Sequence of chain 1.C:
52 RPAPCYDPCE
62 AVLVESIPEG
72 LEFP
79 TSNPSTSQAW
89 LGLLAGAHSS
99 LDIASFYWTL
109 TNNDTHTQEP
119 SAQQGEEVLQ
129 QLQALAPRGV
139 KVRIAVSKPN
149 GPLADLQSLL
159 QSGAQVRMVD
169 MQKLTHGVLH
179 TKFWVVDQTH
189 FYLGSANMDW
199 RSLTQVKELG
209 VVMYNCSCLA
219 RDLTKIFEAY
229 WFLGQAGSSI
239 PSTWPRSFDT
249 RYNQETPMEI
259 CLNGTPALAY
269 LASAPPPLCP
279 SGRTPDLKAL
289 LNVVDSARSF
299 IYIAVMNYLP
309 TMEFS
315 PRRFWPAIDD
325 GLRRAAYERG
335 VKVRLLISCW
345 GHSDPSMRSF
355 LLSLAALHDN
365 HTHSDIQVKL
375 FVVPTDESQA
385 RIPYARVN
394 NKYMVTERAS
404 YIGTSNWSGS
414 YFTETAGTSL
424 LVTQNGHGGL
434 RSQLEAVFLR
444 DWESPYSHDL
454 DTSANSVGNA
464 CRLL

Binding-site contacts:
Ligand atom N2 contacts residue ASN213 of chain 1.C at 3.0 Å (h-bond).
Ligand atom C1 contacts residue ASN213 of chain 1.C at 1.4 Å.
Ligand atom O7 contacts residue ASN213 of chain 1.C at 4.0 Å.
Ligand atom N2 contacts residue TYR212 of chain 1.C at 4.5 Å.
Ligand atom C5 contacts residue ASN213 of chain 1.C at 3.6 Å.
Ligand atom C3 contacts residue ASN213 of chain 1.C at 3.8 Å.
Ligand atom C4 contacts residue ASN213 of chain 1.C at 4.2 Å.
Ligand atom N2 contacts residue GLU61 of chain 1.C at 3.6 Å (salt-bridge).
Ligand atom O5 contacts residue ASN213 of chain 1.C at 2.3 Å (h-bond).
Ligand atom C1 contacts residue GLU61 of chain 1.C at 4.4 Å.
Ligand atom C8 contacts residue TYR212 of chain 1.C at 3.4 Å (hydrophobic).
Ligand atom O7 contacts residue TYR212 of chain 1.C at 4.3 Å.
Ligand atom C2 contacts residue GLU61 of chain 1.C at 4.0 Å.
Ligand atom C7 contacts residue ASN213 of chain 1.C at 3.7 Å.
Ligand atom C2 contacts residue ASN213 of chain 1.C at 2.5 Å.
Ligand atom C7 contacts residue TYR212 of chain 1.C at 3.9 Å (hydrophobic).

A small-molecule ligand and the protein it binds are described below.
Small molecule (SMILES): CC(=O)N[C@H]1[C@H](O[C@H]2[C@H](O)[C@@H](NC(C)=O)CO[C@@H]2CO)O[C@H](CO)[C@@H](O[C@@H]2O[C@H](CO[C@H]3O[C@H](CO[C@H]4O[C@H](CO)[C@@H](O)[C@H](O)[C@@H]4O)[C@@H](O)[C@H](O[C@H]4O[C@H](CO)[C@@H](O)[C@H](O)[C@@H]4O)[C@@H]3O)[C@@H](O)[C@H](O[C@H]3O[C@H](CO)[C@@H](O)[C@H](O)[C@@H]3O)[C@@H]2O)[C@@H]1O